Sequence of chain 1.I:
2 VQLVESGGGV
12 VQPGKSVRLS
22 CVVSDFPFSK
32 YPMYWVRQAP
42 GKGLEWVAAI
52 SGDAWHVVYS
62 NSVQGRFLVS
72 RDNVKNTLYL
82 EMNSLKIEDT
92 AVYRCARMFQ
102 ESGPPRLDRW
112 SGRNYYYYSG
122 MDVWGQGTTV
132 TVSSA

Sequence of chain 1.D:
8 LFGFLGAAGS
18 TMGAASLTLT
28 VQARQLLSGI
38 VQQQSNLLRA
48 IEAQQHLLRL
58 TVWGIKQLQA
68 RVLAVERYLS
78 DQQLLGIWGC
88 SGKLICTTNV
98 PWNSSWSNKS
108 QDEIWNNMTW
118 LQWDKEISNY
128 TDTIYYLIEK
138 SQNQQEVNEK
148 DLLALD

Sequence of chain 1.E:
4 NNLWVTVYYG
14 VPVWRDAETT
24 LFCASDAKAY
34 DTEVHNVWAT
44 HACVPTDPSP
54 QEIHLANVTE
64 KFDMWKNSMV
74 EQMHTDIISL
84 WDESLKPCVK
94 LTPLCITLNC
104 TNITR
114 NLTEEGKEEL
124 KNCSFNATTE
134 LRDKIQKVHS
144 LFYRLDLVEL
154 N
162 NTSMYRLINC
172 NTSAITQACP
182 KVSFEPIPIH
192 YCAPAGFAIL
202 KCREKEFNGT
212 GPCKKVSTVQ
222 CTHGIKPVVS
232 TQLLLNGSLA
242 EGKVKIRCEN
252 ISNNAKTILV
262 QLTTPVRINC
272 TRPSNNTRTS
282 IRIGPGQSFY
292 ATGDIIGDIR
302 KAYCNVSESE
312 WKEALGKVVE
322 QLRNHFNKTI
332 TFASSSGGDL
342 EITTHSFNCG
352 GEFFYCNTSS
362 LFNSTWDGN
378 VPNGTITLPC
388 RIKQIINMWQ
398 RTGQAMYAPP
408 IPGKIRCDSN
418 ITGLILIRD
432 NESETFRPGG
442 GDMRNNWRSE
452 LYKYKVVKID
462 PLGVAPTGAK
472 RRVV

Sequence of chain 1.J:
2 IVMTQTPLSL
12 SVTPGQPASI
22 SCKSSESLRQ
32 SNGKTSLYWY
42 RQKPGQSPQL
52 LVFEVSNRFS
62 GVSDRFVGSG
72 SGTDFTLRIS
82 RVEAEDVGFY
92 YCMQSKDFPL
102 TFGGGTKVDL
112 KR

This protein binds this small molecule.
Small molecule (SMILES): CC(=O)N[C@H]1[C@H](O[C@H]2[C@H](O)[C@@H](NC(C)=O)CO[C@@H]2CO[C@@H]2O[C@@H](C)[C@@H](O)[C@@H](O)[C@@H]2O)O[C@H](CO)[C@@H](O[C@@H]2O[C@H](CO[C@H]3O[C@H](CO)[C@@H](O)[C@H](O)[C@@H]3O[C@@H]3O[C@H](CO)[C@@H](O)[C@H](O)[C@H]3NC(C)=O)[C@@H](O)[C@H](O[C@H]3O[C@H](CO)[C@@H](O[C@@H]4O[C@H](CO)[C@@H](O)[C@H](O)[C@H]4NC(C)=O)[C@H](O)[C@@H]3O[C@@H]3O[C@H](CO)[C@@H](O)[C@H](O)[C@H]3NC(C)=O)[C@@H]2O)[C@@H]1O

Binding-site contacts:
Ligand atom C6 contacts residue ARG98 of chain 1.I at 3.6 Å.
Ligand atom O7 contacts residue PRO28 of chain 1.I at 3.4 Å.
Ligand atom N2 contacts residue ASN126 of chain 1.D at 2.9 Å (h-bond).
Ligand atom C3 contacts residue ASN126 of chain 1.D at 3.8 Å.
Ligand atom C7 contacts residue GLU102 of chain 1.I at 3.9 Å.
Ligand atom C1 contacts residue ASN126 of chain 1.D at 1.4 Å.
Ligand atom C5 contacts residue ASN126 of chain 1.D at 3.7 Å.
Ligand atom C5 contacts residue GLU102 of chain 1.I at 3.2 Å.
Ligand atom O4 contacts residue PHE100 of chain 1.I at 3.7 Å.
Ligand atom O5 contacts residue GLN101 of chain 1.I at 3.4 Å.
Ligand atom O4 contacts residue PHE60 of chain 1.J at 3.2 Å.
Ligand atom O3 contacts residue GLN101 of chain 1.I at 3.2 Å.
Ligand atom C8 contacts residue GLU102 of chain 1.I at 3.9 Å.
Ligand atom O2 contacts residue TYR32 of chain 1.I at 2.9 Å (h-bond).
Ligand atom O4 contacts residue GLU102 of chain 1.I at 3.1 Å (salt-bridge).
Ligand atom O3 contacts residue ARG107 of chain 1.I at 3.6 Å.
Ligand atom O3 contacts residue TYR32 of chain 1.I at 3.9 Å.
Ligand atom O7 contacts residue ASN126 of chain 1.D at 3.8 Å.
Ligand atom C7 contacts residue GLN101 of chain 1.I at 4.0 Å.
Ligand atom C6 contacts residue GLU102 of chain 1.I at 3.5 Å.
Ligand atom C3 contacts residue GLN101 of chain 1.I at 3.9 Å.
Ligand atom O4 contacts residue LYS35 of chain 1.J at 3.2 Å (salt-bridge).
Ligand atom C3 contacts residue GLU102 of chain 1.I at 3.7 Å.
Ligand atom O3 contacts residue SER61 of chain 1.J at 3.6 Å (h-bond).
Ligand atom C2 contacts residue GLU102 of chain 1.I at 3.9 Å.
Ligand atom O6 contacts residue VAL2 of chain 1.I at 2.8 Å (h-bond).
Ligand atom N2 contacts residue GLU102 of chain 1.I at 3.2 Å (salt-bridge).
Ligand atom O5 contacts residue ASN126 of chain 1.D at 2.4 Å (h-bond).
Ligand atom C4 contacts residue ASP26 of chain 1.I at 3.9 Å.
Ligand atom C6 contacts residue ASN58 of chain 1.J at 3.5 Å.
Ligand atom O6 contacts residue GLN101 of chain 1.I at 3.9 Å.
Ligand atom C8 contacts residue GLU123 of chain 1.D at 3.5 Å.
Ligand atom C6 contacts residue VAL124 of chain 1.I at 4.0 Å (hydrophobic).
Ligand atom C6 contacts residue VAL2 of chain 1.I at 3.8 Å (hydrophobic).
Ligand atom C7 contacts residue ASN126 of chain 1.D at 3.5 Å.
Ligand atom C6 contacts residue PHE54 of chain 1.J at 3.7 Å (hydrophobic).
Ligand atom C4 contacts residue PHE100 of chain 1.I at 3.4 Å (hydrophobic).
Ligand atom C2 contacts residue GLU102 of chain 1.I at 3.7 Å.
Ligand atom C2 contacts residue ASN126 of chain 1.D at 2.4 Å.
Ligand atom O2 contacts residue GLU102 of chain 1.I at 2.6 Å (salt-bridge).